Sequence of chain 1.C:
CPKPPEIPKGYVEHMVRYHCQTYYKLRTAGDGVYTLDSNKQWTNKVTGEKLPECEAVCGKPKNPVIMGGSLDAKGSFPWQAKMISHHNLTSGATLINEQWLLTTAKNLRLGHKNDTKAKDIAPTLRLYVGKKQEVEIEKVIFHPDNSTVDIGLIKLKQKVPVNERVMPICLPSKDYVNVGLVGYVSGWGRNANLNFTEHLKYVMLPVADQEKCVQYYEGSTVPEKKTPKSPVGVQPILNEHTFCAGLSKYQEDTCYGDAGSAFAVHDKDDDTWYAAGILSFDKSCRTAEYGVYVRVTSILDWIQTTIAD

Binding-site contacts:
Ligand atom N2 contacts residue ASN183 of chain 1.C at 2.9 Å (h-bond).
Ligand atom O5 contacts residue ASN183 of chain 1.C at 2.3 Å (h-bond).
Ligand atom C1 contacts residue ASN183 of chain 1.C at 1.4 Å.
Ligand atom C5 contacts residue ASN183 of chain 1.C at 3.7 Å.
Ligand atom C3 contacts residue ASN183 of chain 1.C at 3.7 Å.
Ligand atom C7 contacts residue ASN183 of chain 1.C at 4.2 Å.
Ligand atom C2 contacts residue ASN183 of chain 1.C at 2.4 Å.
Ligand atom C8 contacts residue ARG146 of chain 1.C at 3.8 Å.
Ligand atom C4 contacts residue ASN183 of chain 1.C at 4.2 Å.

The protein below binds the small molecule below.
Small molecule (SMILES): CC(=O)N[C@@H]1[C@@H](O)[C@H](O)[C@@H](CO)O[C@H]1O